Sequence of chain 1.C:
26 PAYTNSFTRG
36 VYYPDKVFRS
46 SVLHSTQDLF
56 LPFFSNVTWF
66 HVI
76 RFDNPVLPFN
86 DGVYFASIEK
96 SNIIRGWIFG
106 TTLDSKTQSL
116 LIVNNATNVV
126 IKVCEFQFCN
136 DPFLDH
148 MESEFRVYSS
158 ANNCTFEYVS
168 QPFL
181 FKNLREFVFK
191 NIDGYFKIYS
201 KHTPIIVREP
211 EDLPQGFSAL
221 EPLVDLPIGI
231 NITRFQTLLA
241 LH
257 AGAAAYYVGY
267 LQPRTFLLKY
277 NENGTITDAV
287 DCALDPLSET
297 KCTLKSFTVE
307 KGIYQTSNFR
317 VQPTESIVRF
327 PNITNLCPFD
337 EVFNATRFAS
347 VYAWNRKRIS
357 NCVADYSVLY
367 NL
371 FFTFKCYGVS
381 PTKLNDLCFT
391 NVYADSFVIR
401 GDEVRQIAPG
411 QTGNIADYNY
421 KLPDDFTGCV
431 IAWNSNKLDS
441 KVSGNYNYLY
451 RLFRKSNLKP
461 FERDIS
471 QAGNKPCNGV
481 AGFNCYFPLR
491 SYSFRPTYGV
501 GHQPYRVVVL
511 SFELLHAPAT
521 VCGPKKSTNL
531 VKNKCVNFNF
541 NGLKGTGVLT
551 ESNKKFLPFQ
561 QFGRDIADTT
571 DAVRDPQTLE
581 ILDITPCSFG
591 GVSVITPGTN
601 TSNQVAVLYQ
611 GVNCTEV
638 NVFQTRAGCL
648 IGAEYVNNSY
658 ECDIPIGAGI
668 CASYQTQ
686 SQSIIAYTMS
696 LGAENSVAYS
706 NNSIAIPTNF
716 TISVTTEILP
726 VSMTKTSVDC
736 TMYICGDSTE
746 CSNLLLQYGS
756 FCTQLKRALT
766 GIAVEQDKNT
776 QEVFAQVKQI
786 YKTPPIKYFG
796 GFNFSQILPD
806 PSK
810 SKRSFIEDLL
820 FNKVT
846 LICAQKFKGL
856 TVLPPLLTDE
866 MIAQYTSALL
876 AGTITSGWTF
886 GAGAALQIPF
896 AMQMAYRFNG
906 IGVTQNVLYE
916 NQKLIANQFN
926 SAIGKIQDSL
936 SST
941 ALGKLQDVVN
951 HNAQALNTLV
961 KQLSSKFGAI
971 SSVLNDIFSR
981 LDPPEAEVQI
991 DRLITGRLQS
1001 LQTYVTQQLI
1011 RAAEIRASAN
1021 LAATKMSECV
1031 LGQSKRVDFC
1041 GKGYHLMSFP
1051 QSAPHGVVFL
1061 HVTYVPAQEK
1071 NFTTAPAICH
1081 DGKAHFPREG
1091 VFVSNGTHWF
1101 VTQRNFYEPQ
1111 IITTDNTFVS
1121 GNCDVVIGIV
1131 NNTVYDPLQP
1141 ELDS

Binding-site contacts:
Ligand atom C7 contacts residue ASN613 of chain 1.C at 3.9 Å.
Ligand atom C2 contacts residue ASN613 of chain 1.C at 2.5 Å.
Ligand atom O7 contacts residue ASN613 of chain 1.C at 4.4 Å.
Ligand atom C5 contacts residue THR615 of chain 1.C at 4.3 Å.
Ligand atom C1 contacts residue ASN613 of chain 1.C at 1.4 Å.
Ligand atom N2 contacts residue ASN613 of chain 1.C at 3.0 Å (h-bond).
Ligand atom O5 contacts residue ASN613 of chain 1.C at 2.4 Å (h-bond).
Ligand atom O5 contacts residue THR615 of chain 1.C at 3.7 Å.
Ligand atom C8 contacts residue GLN641 of chain 1.C at 3.7 Å.
Ligand atom C5 contacts residue ASN613 of chain 1.C at 3.7 Å.
Ligand atom C4 contacts residue ASN613 of chain 1.C at 4.2 Å.
Ligand atom C8 contacts residue ASN613 of chain 1.C at 4.3 Å.
Ligand atom C3 contacts residue ASN613 of chain 1.C at 3.8 Å.
Ligand atom C1 contacts residue THR615 of chain 1.C at 3.9 Å.

The small molecule below binds the protein below.
Small molecule (SMILES): CC(=O)N[C@@H]1[C@@H](O)[C@H](O)[C@@H](CO)O[C@H]1O